The small molecule below binds the protein below.
Small molecule (SMILES): CC(=O)N[C@H]1[C@H](O[C@H]2[C@H](O)[C@@H](NC(C)=O)CO[C@@H]2CO)O[C@H](CO)[C@@H](O)[C@@H]1O

Binding-site contacts:
Ligand atom N2 contacts residue LEU499 of chain 1.D at 4.4 Å.
Ligand atom C2 contacts residue ASN477 of chain 1.D at 2.5 Å.
Ligand atom C8 contacts residue ASN477 of chain 1.D at 4.3 Å.
Ligand atom C8 contacts residue VAL202 of chain 1.D at 3.2 Å (hydrophobic).
Ligand atom C1 contacts residue ASN477 of chain 1.D at 1.5 Å.
Ligand atom O5 contacts residue SER585 of chain 1.D at 4.1 Å.
Ligand atom O5 contacts residue THR479 of chain 1.D at 4.3 Å.
Ligand atom C1 contacts residue SER497 of chain 1.D at 4.4 Å.
Ligand atom C4 contacts residue SER497 of chain 1.D at 4.4 Å.
Ligand atom O4 contacts residue SER497 of chain 1.D at 4.5 Å.
Ligand atom C1 contacts residue THR479 of chain 1.D at 3.9 Å.
Ligand atom C1 contacts residue SER585 of chain 1.D at 4.3 Å.
Ligand atom C2 contacts residue SER585 of chain 1.D at 3.7 Å.
Ligand atom O5 contacts residue ASN477 of chain 1.D at 2.4 Å (h-bond).
Ligand atom C3 contacts residue SER497 of chain 1.D at 3.3 Å.
Ligand atom N2 contacts residue SER585 of chain 1.D at 4.4 Å.
Ligand atom C5 contacts residue ASN477 of chain 1.D at 3.7 Å.
Ligand atom O7 contacts residue SER585 of chain 1.D at 3.6 Å.
Ligand atom C3 contacts residue ASN477 of chain 1.D at 3.8 Å.
Ligand atom O7 contacts residue ASN477 of chain 1.D at 3.0 Å (h-bond).
Ligand atom C3 contacts residue SER585 of chain 1.D at 4.1 Å.
Ligand atom C8 contacts residue PHE44 of chain 1.D at 4.4 Å (hydrophobic).
Ligand atom C7 contacts residue SER585 of chain 1.D at 4.3 Å.
Ligand atom C8 contacts residue LEU499 of chain 1.D at 3.6 Å (hydrophobic).
Ligand atom N2 contacts residue ASN477 of chain 1.D at 2.9 Å (h-bond).
Ligand atom C7 contacts residue VAL202 of chain 1.D at 4.4 Å (hydrophobic).
Ligand atom C4 contacts residue ASN477 of chain 1.D at 4.2 Å.
Ligand atom O3 contacts residue SER497 of chain 1.D at 3.6 Å (h-bond).
Ligand atom C2 contacts residue SER497 of chain 1.D at 4.0 Å.
Ligand atom O3 contacts residue SER585 of chain 1.D at 3.9 Å.
Ligand atom O6 contacts residue THR479 of chain 1.D at 4.5 Å.
Ligand atom N2 contacts residue SER497 of chain 1.D at 3.6 Å.
Ligand atom O5 contacts residue SER497 of chain 1.D at 4.5 Å.
Ligand atom C7 contacts residue LEU499 of chain 1.D at 4.1 Å (hydrophobic).
Ligand atom C4 contacts residue SER585 of chain 1.D at 4.2 Å.
Ligand atom C7 contacts residue ASN477 of chain 1.D at 3.1 Å.
Ligand atom C5 contacts residue THR479 of chain 1.D at 4.3 Å.

Sequence of chain 1.D:
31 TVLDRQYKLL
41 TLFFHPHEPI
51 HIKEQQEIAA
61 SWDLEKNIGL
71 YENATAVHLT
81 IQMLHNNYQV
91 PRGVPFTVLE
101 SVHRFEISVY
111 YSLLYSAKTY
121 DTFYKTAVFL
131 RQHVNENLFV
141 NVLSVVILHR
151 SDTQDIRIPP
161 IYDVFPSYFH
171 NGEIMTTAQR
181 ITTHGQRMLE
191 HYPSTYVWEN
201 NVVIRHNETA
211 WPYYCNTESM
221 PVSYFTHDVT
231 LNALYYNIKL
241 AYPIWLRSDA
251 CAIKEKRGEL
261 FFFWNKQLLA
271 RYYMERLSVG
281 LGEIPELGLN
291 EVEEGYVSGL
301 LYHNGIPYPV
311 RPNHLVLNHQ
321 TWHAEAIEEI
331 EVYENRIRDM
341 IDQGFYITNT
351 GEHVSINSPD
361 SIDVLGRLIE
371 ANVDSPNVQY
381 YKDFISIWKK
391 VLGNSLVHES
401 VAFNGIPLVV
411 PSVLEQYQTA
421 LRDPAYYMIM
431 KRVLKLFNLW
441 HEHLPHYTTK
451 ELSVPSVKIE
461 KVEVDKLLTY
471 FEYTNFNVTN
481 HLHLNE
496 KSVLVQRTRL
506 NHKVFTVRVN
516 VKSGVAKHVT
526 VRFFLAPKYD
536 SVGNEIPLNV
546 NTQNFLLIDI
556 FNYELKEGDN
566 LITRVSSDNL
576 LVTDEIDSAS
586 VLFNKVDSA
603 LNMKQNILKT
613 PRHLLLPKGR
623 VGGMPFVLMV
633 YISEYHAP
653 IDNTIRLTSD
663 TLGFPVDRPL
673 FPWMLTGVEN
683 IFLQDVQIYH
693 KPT